Sequence of chain 1.C:
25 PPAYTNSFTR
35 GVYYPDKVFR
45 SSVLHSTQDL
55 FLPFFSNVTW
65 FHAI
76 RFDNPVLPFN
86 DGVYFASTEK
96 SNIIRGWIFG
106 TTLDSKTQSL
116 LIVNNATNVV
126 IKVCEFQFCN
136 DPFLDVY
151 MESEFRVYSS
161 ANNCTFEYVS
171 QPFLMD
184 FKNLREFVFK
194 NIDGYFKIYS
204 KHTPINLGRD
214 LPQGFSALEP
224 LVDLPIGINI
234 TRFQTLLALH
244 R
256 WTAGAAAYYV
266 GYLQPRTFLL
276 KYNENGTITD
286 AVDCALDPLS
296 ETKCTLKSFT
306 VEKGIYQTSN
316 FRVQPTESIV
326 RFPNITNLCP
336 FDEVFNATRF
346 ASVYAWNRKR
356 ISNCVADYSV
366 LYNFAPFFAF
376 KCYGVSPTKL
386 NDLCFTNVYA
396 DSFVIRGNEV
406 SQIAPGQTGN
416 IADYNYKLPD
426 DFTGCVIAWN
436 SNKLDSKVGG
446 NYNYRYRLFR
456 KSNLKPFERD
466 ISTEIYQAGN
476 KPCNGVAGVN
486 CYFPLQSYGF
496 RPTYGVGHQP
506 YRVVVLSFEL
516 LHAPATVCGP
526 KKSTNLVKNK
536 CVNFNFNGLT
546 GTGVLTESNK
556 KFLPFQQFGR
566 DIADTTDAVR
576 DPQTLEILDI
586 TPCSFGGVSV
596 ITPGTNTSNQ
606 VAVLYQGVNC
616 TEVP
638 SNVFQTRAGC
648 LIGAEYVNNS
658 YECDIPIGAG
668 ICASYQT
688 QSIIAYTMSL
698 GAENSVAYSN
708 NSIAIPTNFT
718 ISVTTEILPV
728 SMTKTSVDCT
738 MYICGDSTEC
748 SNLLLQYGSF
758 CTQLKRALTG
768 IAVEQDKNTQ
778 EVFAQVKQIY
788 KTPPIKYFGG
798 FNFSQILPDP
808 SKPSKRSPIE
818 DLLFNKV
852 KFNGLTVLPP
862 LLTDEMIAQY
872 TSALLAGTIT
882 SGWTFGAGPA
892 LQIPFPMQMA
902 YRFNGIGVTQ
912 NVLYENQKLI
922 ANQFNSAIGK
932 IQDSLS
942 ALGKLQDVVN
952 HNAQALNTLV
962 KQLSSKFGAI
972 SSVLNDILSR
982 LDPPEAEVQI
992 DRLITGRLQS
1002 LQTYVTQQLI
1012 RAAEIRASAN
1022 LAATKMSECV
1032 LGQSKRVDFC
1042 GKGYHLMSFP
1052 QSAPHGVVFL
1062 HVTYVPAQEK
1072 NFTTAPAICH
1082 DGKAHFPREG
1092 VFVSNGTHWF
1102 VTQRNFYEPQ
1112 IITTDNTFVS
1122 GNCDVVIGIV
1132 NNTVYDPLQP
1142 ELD

This protein binds this small molecule.
Small molecule (SMILES): CC(=O)N[C@H]1[C@H](O[C@H]2[C@H](O)[C@@H](NC(C)=O)CO[C@@H]2CO)O[C@H](CO)[C@@H](O)[C@@H]1O

Binding-site contacts:
Ligand atom C1 contacts residue ASN329 of chain 1.C at 1.4 Å.
Ligand atom C3 contacts residue GLN578 of chain 1.C at 4.1 Å.
Ligand atom C3 contacts residue ASN329 of chain 1.C at 3.9 Å.
Ligand atom C7 contacts residue LEU580 of chain 1.C at 4.3 Å (hydrophobic).
Ligand atom C7 contacts residue ASN329 of chain 1.C at 3.6 Å.
Ligand atom C2 contacts residue ASN329 of chain 1.C at 2.6 Å.
Ligand atom O5 contacts residue ASN329 of chain 1.C at 2.3 Å (h-bond).
Ligand atom C4 contacts residue ASN329 of chain 1.C at 4.3 Å.
Ligand atom C8 contacts residue LEU580 of chain 1.C at 3.1 Å (hydrophobic).
Ligand atom C1 contacts residue GLN578 of chain 1.C at 4.2 Å.
Ligand atom C5 contacts residue ASN329 of chain 1.C at 3.6 Å.
Ligand atom N2 contacts residue ASN329 of chain 1.C at 3.1 Å (h-bond).
Ligand atom C2 contacts residue GLN578 of chain 1.C at 4.1 Å.
Ligand atom N2 contacts residue GLN578 of chain 1.C at 3.6 Å (h-bond).
Ligand atom O7 contacts residue ASN329 of chain 1.C at 3.7 Å.
Ligand atom C6 contacts residue ASN329 of chain 1.C at 4.1 Å.